Binding-site contacts:
Ligand atom C7 contacts residue VAL34 of chain 1.A at 4.3 Å (hydrophobic).
Ligand atom C4 contacts residue ASN60 of chain 1.A at 4.3 Å.
Ligand atom O4 contacts residue PRO147 of chain 1.A at 4.3 Å.
Ligand atom C4 contacts residue LEU30 of chain 1.A at 3.9 Å (hydrophobic).
Ligand atom O5 contacts residue ASN60 of chain 1.A at 2.5 Å (h-bond).
Ligand atom O3 contacts residue LEU30 of chain 1.A at 3.4 Å (h-bond).
Ligand atom C3 contacts residue VAL34 of chain 1.A at 4.4 Å (hydrophobic).
Ligand atom O2 contacts residue LEU30 of chain 1.A at 2.8 Å (h-bond).
Ligand atom C2 contacts residue LEU30 of chain 1.A at 3.8 Å (hydrophobic).
Ligand atom N2 contacts residue ASN60 of chain 1.A at 2.6 Å (h-bond).
Ligand atom C3 contacts residue ASN60 of chain 1.A at 3.8 Å.
Ligand atom C6 contacts residue ASN60 of chain 1.A at 4.5 Å.
Ligand atom C5 contacts residue ASN60 of chain 1.A at 3.8 Å.
Ligand atom C7 contacts residue ASN60 of chain 1.A at 3.5 Å.
Ligand atom O5 contacts residue ALA36 of chain 1.A at 4.4 Å.
Ligand atom C1 contacts residue ASN60 of chain 1.A at 1.4 Å.
Ligand atom C7 contacts residue ASP117 of chain 1.A at 4.4 Å.
Ligand atom O6 contacts residue ALA36 of chain 1.A at 4.0 Å.
Ligand atom O6 contacts residue ASN60 of chain 1.A at 4.3 Å.
Ligand atom O7 contacts residue ASN60 of chain 1.A at 4.2 Å.
Ligand atom C3 contacts residue LEU30 of chain 1.A at 3.9 Å (hydrophobic).
Ligand atom O5 contacts residue SER35 of chain 1.A at 4.5 Å.
Ligand atom C1 contacts residue VAL34 of chain 1.A at 4.2 Å (hydrophobic).
Ligand atom C1 contacts residue SER35 of chain 1.A at 4.1 Å.
Ligand atom O3 contacts residue VAL34 of chain 1.A at 3.9 Å.
Ligand atom C2 contacts residue ASN60 of chain 1.A at 2.4 Å.
Ligand atom C8 contacts residue ASN60 of chain 1.A at 4.2 Å.
Ligand atom C1 contacts residue SER62 of chain 1.A at 4.3 Å.
Ligand atom C8 contacts residue ASP117 of chain 1.A at 3.3 Å.
Ligand atom O7 contacts residue VAL34 of chain 1.A at 3.4 Å.
Ligand atom C2 contacts residue VAL34 of chain 1.A at 3.7 Å (hydrophobic).

A small-molecule ligand and the protein it binds are described below.
Small molecule (SMILES): CC(=O)N[C@H]1[C@H](O[C@H]2[C@H](O)[C@@H](NC(C)=O)CO[C@@H]2CO)O[C@H](CO[C@H]2O[C@H](CO)[C@@H](O)[C@H](O)[C@@H]2O)[C@@H](O)[C@@H]1O

Sequence of chain 1.A:
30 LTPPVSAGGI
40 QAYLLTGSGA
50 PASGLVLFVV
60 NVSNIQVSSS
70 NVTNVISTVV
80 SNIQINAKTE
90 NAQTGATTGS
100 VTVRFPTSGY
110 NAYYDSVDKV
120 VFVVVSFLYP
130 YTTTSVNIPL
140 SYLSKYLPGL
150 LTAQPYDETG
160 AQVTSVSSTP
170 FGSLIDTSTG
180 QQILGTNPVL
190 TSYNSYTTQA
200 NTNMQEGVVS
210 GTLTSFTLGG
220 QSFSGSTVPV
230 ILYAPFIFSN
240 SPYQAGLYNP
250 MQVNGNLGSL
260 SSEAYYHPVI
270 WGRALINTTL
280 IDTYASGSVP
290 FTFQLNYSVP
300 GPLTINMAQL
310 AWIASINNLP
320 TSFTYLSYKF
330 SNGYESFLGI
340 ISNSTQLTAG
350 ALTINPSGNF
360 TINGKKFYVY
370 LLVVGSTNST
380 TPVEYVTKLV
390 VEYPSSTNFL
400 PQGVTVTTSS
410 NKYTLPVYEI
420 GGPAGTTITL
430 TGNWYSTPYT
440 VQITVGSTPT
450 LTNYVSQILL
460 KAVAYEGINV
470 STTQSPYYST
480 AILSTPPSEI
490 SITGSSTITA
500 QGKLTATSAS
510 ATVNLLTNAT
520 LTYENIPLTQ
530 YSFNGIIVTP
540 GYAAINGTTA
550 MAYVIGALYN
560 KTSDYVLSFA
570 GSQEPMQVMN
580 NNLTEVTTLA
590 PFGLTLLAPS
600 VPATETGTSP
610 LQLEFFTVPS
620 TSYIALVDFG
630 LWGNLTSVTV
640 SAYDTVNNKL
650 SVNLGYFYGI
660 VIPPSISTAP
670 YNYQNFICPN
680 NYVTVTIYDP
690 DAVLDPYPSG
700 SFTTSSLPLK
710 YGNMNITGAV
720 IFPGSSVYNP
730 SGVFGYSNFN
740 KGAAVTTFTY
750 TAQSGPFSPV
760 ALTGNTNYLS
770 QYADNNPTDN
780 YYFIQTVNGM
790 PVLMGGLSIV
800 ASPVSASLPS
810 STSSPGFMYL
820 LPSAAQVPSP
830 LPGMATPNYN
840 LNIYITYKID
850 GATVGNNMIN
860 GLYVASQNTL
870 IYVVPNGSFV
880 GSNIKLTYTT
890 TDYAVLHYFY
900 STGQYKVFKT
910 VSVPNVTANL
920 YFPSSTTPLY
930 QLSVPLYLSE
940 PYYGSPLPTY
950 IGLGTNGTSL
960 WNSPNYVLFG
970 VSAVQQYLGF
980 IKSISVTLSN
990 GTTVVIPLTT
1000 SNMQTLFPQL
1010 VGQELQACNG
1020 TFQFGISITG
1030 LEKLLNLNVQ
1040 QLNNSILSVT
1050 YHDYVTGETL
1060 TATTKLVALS